Sequence of chain 1.D:
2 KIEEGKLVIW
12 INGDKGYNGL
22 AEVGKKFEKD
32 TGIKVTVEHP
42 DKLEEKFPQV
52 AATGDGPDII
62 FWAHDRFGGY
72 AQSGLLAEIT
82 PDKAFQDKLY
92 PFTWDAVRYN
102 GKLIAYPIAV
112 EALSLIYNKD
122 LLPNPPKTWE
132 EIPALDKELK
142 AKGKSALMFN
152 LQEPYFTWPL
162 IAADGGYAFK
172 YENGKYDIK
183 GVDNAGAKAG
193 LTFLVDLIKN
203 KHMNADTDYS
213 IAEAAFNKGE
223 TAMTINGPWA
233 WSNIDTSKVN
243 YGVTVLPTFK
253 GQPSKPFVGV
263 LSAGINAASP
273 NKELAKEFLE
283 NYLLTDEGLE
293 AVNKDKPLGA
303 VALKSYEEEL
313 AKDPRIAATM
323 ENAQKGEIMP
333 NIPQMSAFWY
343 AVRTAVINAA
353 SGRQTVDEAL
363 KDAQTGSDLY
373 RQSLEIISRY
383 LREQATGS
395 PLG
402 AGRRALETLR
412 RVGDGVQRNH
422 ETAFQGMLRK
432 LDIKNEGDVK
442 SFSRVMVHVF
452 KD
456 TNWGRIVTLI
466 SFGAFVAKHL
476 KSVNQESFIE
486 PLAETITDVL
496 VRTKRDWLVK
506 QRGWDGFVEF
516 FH

The protein below binds the small molecule below.
Small molecule (SMILES): Cc1cc(OCCCc2c3n(c4c(-c5c(C)nn(C)c5C)c(Cl)ccc24)CCCN(c2cc(C(=O)O)cc4c2ccn4C)C3=O)cc(C)c1Cl

Binding-site contacts:
Ligand atom C03 contacts residue PHE425 of chain 1.D at 3.8 Å (hydrophobic).
Ligand atom O02 contacts residue ARG460 of chain 1.D at 3.2 Å (salt-bridge).
Ligand atom C31 contacts residue ARG460 of chain 1.D at 3.4 Å.
Ligand atom C09 contacts residue VAL450 of chain 1.D at 3.6 Å (hydrophobic).
Ligand atom C27 contacts residue MET447 of chain 1.D at 3.6 Å (hydrophobic).
Ligand atom CL contacts residue PHE425 of chain 1.D at 3.7 Å.
Ligand atom C28 contacts residue MET447 of chain 1.D at 3.6 Å (hydrophobic).
Ligand atom C09 contacts residue PHE451 of chain 1.D at 3.6 Å (hydrophobic).
Ligand atom C17 contacts residue ALA424 of chain 1.D at 3.6 Å (hydrophobic).
Ligand atom C30 contacts residue ARG460 of chain 1.D at 3.5 Å.
Ligand atom C23 contacts residue PHE467 of chain 1.D at 3.3 Å (hydrophobic).
Ligand atom CL contacts residue MET428 of chain 1.D at 3.3 Å.
Ligand atom C07 contacts residue THR463 of chain 1.D at 3.6 Å.
Ligand atom O04 contacts residue ASP453 of chain 1.D at 3.5 Å (salt-bridge).
Ligand atom C22 contacts residue MET447 of chain 1.D at 3.6 Å (hydrophobic).
Ligand atom CL2 contacts residue MET447 of chain 1.D at 3.7 Å.
Ligand atom C32 contacts residue ARG460 of chain 1.D at 3.4 Å.
Ligand atom C23 contacts residue MET447 of chain 1.D at 3.6 Å (hydrophobic).
Ligand atom C28 contacts residue PHE467 of chain 1.D at 3.7 Å (hydrophobic).
Ligand atom C11 contacts residue VAL450 of chain 1.D at 3.6 Å (hydrophobic).
Ligand atom C24 contacts residue ILE491 of chain 1.D at 3.6 Å (hydrophobic).
Ligand atom O03 contacts residue ARG460 of chain 1.D at 3.7 Å.
Ligand atom C22 contacts residue PHE467 of chain 1.D at 3.5 Å (hydrophobic).
Ligand atom C29 contacts residue MET428 of chain 1.D at 3.6 Å (hydrophobic).
Ligand atom C18 contacts residue ALA424 of chain 1.D at 3.5 Å (hydrophobic).
Ligand atom CL contacts residue ALA424 of chain 1.D at 3.2 Å.
Ligand atom O04 contacts residue ARG460 of chain 1.D at 3.1 Å (salt-bridge).
Ligand atom N03 contacts residue ALA424 of chain 1.D at 3.7 Å.
Ligand atom C16 contacts residue ALA424 of chain 1.D at 3.6 Å (hydrophobic).
Ligand atom C04 contacts residue PHE467 of chain 1.D at 3.7 Å (hydrophobic).
Ligand atom C25 contacts residue PHE467 of chain 1.D at 3.4 Å (hydrophobic).
Ligand atom C26 contacts residue PHE467 of chain 1.D at 3.7 Å (hydrophobic).
Ligand atom C04 contacts residue PHE425 of chain 1.D at 3.4 Å (hydrophobic).
Ligand atom C33 contacts residue ARG460 of chain 1.D at 3.7 Å.
Ligand atom O02 contacts residue VAL450 of chain 1.D at 3.6 Å.
Ligand atom CL2 contacts residue PHE443 of chain 1.D at 3.8 Å.
Ligand atom C29 contacts residue VAL446 of chain 1.D at 3.8 Å (hydrophobic).
Ligand atom C18 contacts residue HIS421 of chain 1.D at 3.6 Å.
Ligand atom C26 contacts residue MET447 of chain 1.D at 3.6 Å (hydrophobic).
Ligand atom C25 contacts residue MET447 of chain 1.D at 3.6 Å (hydrophobic).